Binding-site contacts:
Ligand atom C5 contacts residue ASN87 of chain 55.Q at 3.7 Å.
Ligand atom C3 contacts residue ASN87 of chain 55.Q at 3.7 Å.
Ligand atom N2 contacts residue ASN87 of chain 55.Q at 2.9 Å (h-bond).
Ligand atom O5 contacts residue SER89 of chain 55.Q at 4.1 Å.
Ligand atom O7 contacts residue ASP85 of chain 55.Q at 4.3 Å.
Ligand atom C4 contacts residue LEU151 of chain 55.Q at 4.4 Å (hydrophobic).
Ligand atom O7 contacts residue ASN87 of chain 55.Q at 3.9 Å.
Ligand atom C2 contacts residue ASN87 of chain 55.Q at 2.4 Å.
Ligand atom O6 contacts residue LEU151 of chain 55.Q at 3.4 Å.
Ligand atom C7 contacts residue ASN87 of chain 55.Q at 3.6 Å.
Ligand atom O5 contacts residue ASN87 of chain 55.Q at 2.3 Å (h-bond).
Ligand atom C4 contacts residue ASN87 of chain 55.Q at 4.2 Å.
Ligand atom O5 contacts residue SER79 of chain 55.Q at 4.4 Å.
Ligand atom C6 contacts residue LEU151 of chain 55.Q at 3.8 Å (hydrophobic).
Ligand atom C1 contacts residue ASN87 of chain 55.Q at 1.4 Å.
Ligand atom C5 contacts residue SER89 of chain 55.Q at 4.3 Å.
Ligand atom O4 contacts residue LEU151 of chain 55.Q at 3.7 Å.
Ligand atom C1 contacts residue SER89 of chain 55.Q at 4.5 Å.
Ligand atom C5 contacts residue LEU151 of chain 55.Q at 4.1 Å (hydrophobic).

Sequence of chain 55.Q:
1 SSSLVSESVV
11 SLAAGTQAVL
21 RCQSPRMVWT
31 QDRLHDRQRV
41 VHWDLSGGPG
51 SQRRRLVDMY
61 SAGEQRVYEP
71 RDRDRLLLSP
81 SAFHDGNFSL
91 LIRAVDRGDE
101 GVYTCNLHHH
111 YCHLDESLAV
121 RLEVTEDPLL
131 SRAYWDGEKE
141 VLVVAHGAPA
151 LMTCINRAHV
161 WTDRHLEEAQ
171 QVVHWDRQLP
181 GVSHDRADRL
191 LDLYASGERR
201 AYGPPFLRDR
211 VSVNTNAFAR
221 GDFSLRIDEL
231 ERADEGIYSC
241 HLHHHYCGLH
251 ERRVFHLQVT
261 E

A small-molecule ligand and the protein it binds are described below.
Small molecule (SMILES): CC(=O)N[C@@H]1[C@@H](O)[C@H](O)[C@@H](CO)O[C@H]1O